A small-molecule ligand and the protein it binds are described below.
Small molecule (SMILES): Nc1ncnc2c1ncn2[C@@H]1O[C@H](CO[P](=O)(O)O[P](=O)(O)CP(=O)(O)O)[C@@H](O)[C@H]1O

Sequence of chain 1.F:
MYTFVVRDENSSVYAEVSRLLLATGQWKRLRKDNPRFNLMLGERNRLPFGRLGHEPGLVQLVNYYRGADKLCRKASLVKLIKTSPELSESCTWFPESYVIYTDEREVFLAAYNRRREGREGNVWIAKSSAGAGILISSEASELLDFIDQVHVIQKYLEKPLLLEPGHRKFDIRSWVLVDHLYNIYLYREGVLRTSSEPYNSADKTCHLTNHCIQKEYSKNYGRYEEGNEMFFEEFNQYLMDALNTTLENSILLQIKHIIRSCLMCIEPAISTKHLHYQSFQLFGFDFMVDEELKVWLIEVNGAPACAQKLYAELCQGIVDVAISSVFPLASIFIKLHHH

Binding-site contacts:
Ligand atom O2A contacts residue LYS150 of chain 1.F at 3.3 Å.
Ligand atom O3G contacts residue MG1 of chain 1.V at 2.2 Å.
Ligand atom O2A contacts residue LYS74 of chain 1.F at 3.5 Å.
Ligand atom O3' contacts residue THR241 of chain 1.F at 2.4 Å (h-bond).
Ligand atom N7 contacts residue ILE148 of chain 1.F at 3.8 Å.
Ligand atom C3' contacts residue THR241 of chain 1.F at 3.7 Å.
Ligand atom PG contacts residue GLU331 of chain 1.F at 3.2 Å.
Ligand atom C2 contacts residue TYR185 of chain 1.F at 3.6 Å (hydrophobic).
Ligand atom O2G contacts residue ARG202 of chain 1.F at 2.7 Å (salt-bridge).
Ligand atom N1 contacts residue TYR185 of chain 1.F at 3.5 Å.
Ligand atom N6 contacts residue GLN183 of chain 1.F at 2.9 Å (h-bond).
Ligand atom O2G contacts residue ARG222 of chain 1.F at 3.2 Å (salt-bridge).
Ligand atom O2G contacts residue ASN333 of chain 1.F at 3.3 Å (h-bond).
Ligand atom N3 contacts residue TYR185 of chain 1.F at 3.6 Å.
Ligand atom C8 contacts residue ILE148 of chain 1.F at 3.7 Å (hydrophobic).
Ligand atom C5 contacts residue GLN183 of chain 1.F at 3.5 Å.
Ligand atom C6 contacts residue LYS184 of chain 1.F at 3.7 Å.
Ligand atom O1B contacts residue GLU331 of chain 1.F at 2.8 Å (salt-bridge).
Ligand atom O1B contacts residue MG1 of chain 1.V at 2.6 Å.
Ligand atom N7 contacts residue GLN183 of chain 1.F at 3.0 Å (h-bond).
Ligand atom O1A contacts residue GLU331 of chain 1.F at 3.4 Å.
Ligand atom O2G contacts residue ASP318 of chain 1.F at 3.0 Å (salt-bridge).
Ligand atom N7 contacts residue LYS150 of chain 1.F at 3.5 Å (salt-bridge).
Ligand atom N1 contacts residue LEU186 of chain 1.F at 2.8 Å (h-bond).
Ligand atom C2 contacts residue LEU186 of chain 1.F at 3.5 Å (hydrophobic).
Ligand atom N6 contacts residue LYS184 of chain 1.F at 2.7 Å (salt-bridge).
Ligand atom O3G contacts residue ASN333 of chain 1.F at 2.8 Å (h-bond).
Ligand atom PG contacts residue MG1 of chain 1.V at 3.7 Å.
Ligand atom C5' contacts residue ASN242 of chain 1.F at 3.4 Å.
Ligand atom O2' contacts residue THR241 of chain 1.F at 3.4 Å (h-bond).
Ligand atom C3B contacts residue ASN242 of chain 1.F at 3.3 Å.
Ligand atom O2G contacts residue GLU331 of chain 1.F at 3.5 Å (salt-bridge).
Ligand atom N6 contacts residue ILE148 of chain 1.F at 3.8 Å.
Ligand atom C2 contacts residue LYS198 of chain 1.F at 3.5 Å.
Ligand atom C6 contacts residue GLN183 of chain 1.F at 3.6 Å.
Ligand atom N6 contacts residue TYR185 of chain 1.F at 3.7 Å.
Ligand atom O3G contacts residue GLU331 of chain 1.F at 2.2 Å (salt-bridge).
Ligand atom C8 contacts residue LYS150 of chain 1.F at 3.8 Å.
Ligand atom N3 contacts residue LYS198 of chain 1.F at 3.1 Å (salt-bridge).
Ligand atom O1B contacts residue LYS74 of chain 1.F at 3.7 Å.